Binding-site contacts:
Ligand atom O6 contacts residue ASN33 of chain 1.B at 4.1 Å.
Ligand atom C4 contacts residue ASN32 of chain 1.B at 4.2 Å.
Ligand atom C5 contacts residue ASN32 of chain 1.B at 3.6 Å.
Ligand atom C5 contacts residue ASN33 of chain 1.B at 3.3 Å.
Ligand atom O5 contacts residue ASN33 of chain 1.B at 2.4 Å (h-bond).
Ligand atom C1 contacts residue ASN32 of chain 1.B at 1.4 Å.
Ligand atom C8 contacts residue GLN28 of chain 1.B at 3.3 Å.
Ligand atom C3 contacts residue ASN32 of chain 1.B at 3.8 Å.
Ligand atom C8 contacts residue ASN32 of chain 1.B at 4.2 Å.
Ligand atom C2 contacts residue ASN32 of chain 1.B at 2.5 Å.
Ligand atom O7 contacts residue ASN32 of chain 1.B at 3.2 Å (h-bond).
Ligand atom N2 contacts residue ASN32 of chain 1.B at 2.9 Å (h-bond).
Ligand atom C1 contacts residue ASN33 of chain 1.B at 3.2 Å.
Ligand atom O5 contacts residue ASN32 of chain 1.B at 2.3 Å (h-bond).
Ligand atom C7 contacts residue ASN32 of chain 1.B at 3.2 Å.
Ligand atom C6 contacts residue ASN33 of chain 1.B at 3.2 Å.

Sequence of chain 1.B:
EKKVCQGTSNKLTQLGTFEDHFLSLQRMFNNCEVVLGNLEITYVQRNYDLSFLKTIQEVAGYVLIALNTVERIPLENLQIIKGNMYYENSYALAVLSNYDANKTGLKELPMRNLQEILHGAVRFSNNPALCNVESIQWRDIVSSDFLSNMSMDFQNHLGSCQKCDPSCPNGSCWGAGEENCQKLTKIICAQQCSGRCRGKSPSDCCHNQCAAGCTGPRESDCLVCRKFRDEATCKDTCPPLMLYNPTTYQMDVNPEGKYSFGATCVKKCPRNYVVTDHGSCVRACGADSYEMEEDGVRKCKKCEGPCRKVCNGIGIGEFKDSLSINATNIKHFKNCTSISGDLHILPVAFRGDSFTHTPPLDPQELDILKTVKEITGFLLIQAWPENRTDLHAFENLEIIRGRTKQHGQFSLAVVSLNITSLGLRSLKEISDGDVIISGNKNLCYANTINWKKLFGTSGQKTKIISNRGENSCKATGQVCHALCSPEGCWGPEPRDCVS

This small molecule binds to this protein.
Small molecule (SMILES): CC(=O)N[C@H]1[C@H](O[C@H]2[C@H](O)[C@@H](NC(C)=O)CO[C@@H]2CO)O[C@H](CO)[C@@H](O)[C@@H]1O